Sequence of chain 8.A:
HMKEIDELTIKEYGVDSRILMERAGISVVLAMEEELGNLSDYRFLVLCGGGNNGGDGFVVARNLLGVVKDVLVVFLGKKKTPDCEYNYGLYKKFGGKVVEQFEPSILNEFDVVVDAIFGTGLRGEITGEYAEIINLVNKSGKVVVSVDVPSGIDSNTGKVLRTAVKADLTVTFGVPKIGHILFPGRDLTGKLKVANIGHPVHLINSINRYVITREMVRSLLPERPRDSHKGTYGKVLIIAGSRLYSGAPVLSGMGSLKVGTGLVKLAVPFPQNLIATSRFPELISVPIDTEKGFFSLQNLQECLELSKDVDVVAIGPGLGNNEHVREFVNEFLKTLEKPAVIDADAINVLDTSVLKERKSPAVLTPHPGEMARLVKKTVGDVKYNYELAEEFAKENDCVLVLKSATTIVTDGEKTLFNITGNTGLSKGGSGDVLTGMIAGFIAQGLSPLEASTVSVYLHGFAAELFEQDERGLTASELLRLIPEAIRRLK

A small-molecule ligand and the protein it binds are described below.
Small molecule (SMILES): CC(C)C[C@H](NC(=O)[C@H](CC1=CN=C2C=CC=CC12)NC(=O)[C@H](C)N)C(=O)N[C@@H](Cc1ccccc1)C(=O)N[C@@H](CCC(=O)O)C(=O)N[C@@H](C)C=O

Sequence of chain 4.A:
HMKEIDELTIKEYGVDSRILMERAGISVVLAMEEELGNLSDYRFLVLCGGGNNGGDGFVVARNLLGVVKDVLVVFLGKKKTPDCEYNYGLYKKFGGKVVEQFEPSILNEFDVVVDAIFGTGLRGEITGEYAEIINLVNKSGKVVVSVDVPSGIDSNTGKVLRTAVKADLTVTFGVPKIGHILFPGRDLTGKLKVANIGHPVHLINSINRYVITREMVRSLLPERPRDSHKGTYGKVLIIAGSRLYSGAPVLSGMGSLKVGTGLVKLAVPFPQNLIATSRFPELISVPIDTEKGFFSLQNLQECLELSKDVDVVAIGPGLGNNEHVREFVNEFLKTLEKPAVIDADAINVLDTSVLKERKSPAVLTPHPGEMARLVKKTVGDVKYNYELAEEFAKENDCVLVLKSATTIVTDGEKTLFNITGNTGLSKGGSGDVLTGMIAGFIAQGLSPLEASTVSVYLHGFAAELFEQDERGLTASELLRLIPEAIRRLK

Binding-site contacts:
Ligand atom C contacts residue ASN207 of chain 4.A at 3.9 Å.
Ligand atom CE3 contacts residue LEU41 of chain 8.A at 3.8 Å (hydrophobic).
Ligand atom O contacts residue VAL205 of chain 4.A at 2.8 Å (h-bond).
Ligand atom O contacts residue LYS204 of chain 4.A at 3.7 Å.
Ligand atom CH2 contacts residue ARG34 of chain 4.A at 3.5 Å.
Ligand atom NE1 contacts residue VAL40 of chain 8.A at 3.8 Å.
Ligand atom CE2 contacts residue ASN207 of chain 4.A at 3.4 Å.
Ligand atom CE1 contacts residue ALA206 of chain 4.A at 3.9 Å (hydrophobic).
Ligand atom CD2 contacts residue GLU45 of chain 4.A at 3.7 Å.
Ligand atom O contacts residue VAL205 of chain 4.A at 3.5 Å (h-bond).
Ligand atom CZ2 contacts residue ARG34 of chain 4.A at 3.6 Å.
Ligand atom NE1 contacts residue ASN74 of chain 8.A at 2.9 Å (h-bond).
Ligand atom CD2 contacts residue VAL40 of chain 8.A at 3.6 Å (hydrophobic).
Ligand atom CB contacts residue GLU44 of chain 8.A at 3.5 Å.
Ligand atom C contacts residue GLU44 of chain 8.A at 3.8 Å.
Ligand atom O contacts residue ALA206 of chain 4.A at 3.2 Å.
Ligand atom CA contacts residue VAL205 of chain 4.A at 3.2 Å (hydrophobic).
Ligand atom CZ2 contacts residue ASN74 of chain 8.A at 3.5 Å.
Ligand atom CG contacts residue VAL40 of chain 8.A at 3.8 Å (hydrophobic).
Ligand atom CD2 contacts residue ASN207 of chain 4.A at 3.9 Å.
Ligand atom O contacts residue ASN207 of chain 4.A at 2.8 Å (h-bond).
Ligand atom CD1 contacts residue VAL40 of chain 8.A at 3.9 Å (hydrophobic).
Ligand atom CD1 contacts residue ASN207 of chain 4.A at 3.6 Å.
Ligand atom CD2 contacts residue LEU41 of chain 4.A at 3.6 Å (hydrophobic).
Ligand atom C contacts residue VAL205 of chain 4.A at 3.4 Å (hydrophobic).
Ligand atom CE2 contacts residue GLU45 of chain 4.A at 3.8 Å.
Ligand atom CZ contacts residue ALA42 of chain 4.A at 3.6 Å (hydrophobic).
Ligand atom CZ2 contacts residue ASN207 of chain 4.A at 3.6 Å.
Ligand atom CE2 contacts residue VAL40 of chain 8.A at 3.7 Å (hydrophobic).
Ligand atom CA contacts residue GLU44 of chain 8.A at 3.8 Å.
Ligand atom CZ contacts residue SER38 of chain 4.A at 3.3 Å.
Ligand atom CH2 contacts residue ILE37 of chain 8.A at 3.7 Å (hydrophobic).
Ligand atom O contacts residue ASN207 of chain 4.A at 3.2 Å (h-bond).
Ligand atom CA contacts residue VAL205 of chain 4.A at 3.8 Å (hydrophobic).
Ligand atom NE1 contacts residue ASN207 of chain 4.A at 3.5 Å (h-bond).
Ligand atom N contacts residue VAL205 of chain 4.A at 2.8 Å (h-bond).
Ligand atom N contacts residue GLU44 of chain 8.A at 2.9 Å (salt-bridge).
Ligand atom CD1 contacts residue ASN74 of chain 8.A at 3.8 Å.
Ligand atom CE1 contacts residue SER38 of chain 4.A at 3.8 Å.
Ligand atom N contacts residue GLU44 of chain 8.A at 3.1 Å (salt-bridge).